Binding-site contacts:
Ligand atom O7 contacts residue SER134 of chain 2.B at 2.5 Å (h-bond).
Ligand atom O1 contacts residue ILE104 of chain 2.D at 4.3 Å.
Ligand atom C1 contacts residue SER136 of chain 2.B at 3.3 Å.
Ligand atom O7 contacts residue GLY135 of chain 2.B at 4.0 Å.
Ligand atom O1 contacts residue ASP141 of chain 2.B at 4.4 Å.
Ligand atom O1 contacts residue LEU101 of chain 2.D at 4.0 Å.
Ligand atom C1 contacts residue LEU101 of chain 2.D at 4.2 Å (hydrophobic).
Ligand atom O7 contacts residue LYS77 of chain 2.B at 3.0 Å (salt-bridge).
Ligand atom O7 contacts residue ILE73 of chain 2.B at 3.7 Å.
Ligand atom O2 contacts residue TRP67 of chain 2.B at 3.2 Å.
Ligand atom C1 contacts residue TRP67 of chain 2.B at 3.4 Å (hydrophobic).
Ligand atom O2 contacts residue PHE84 of chain 2.D at 3.8 Å.
Ligand atom C6 contacts residue PHE114 of chain 2.B at 3.9 Å (hydrophobic).
Ligand atom C6 contacts residue LYS77 of chain 2.B at 4.0 Å.
Ligand atom C6 contacts residue GLY135 of chain 2.B at 4.2 Å.
Ligand atom C6 contacts residue ASP141 of chain 2.B at 3.0 Å.
Ligand atom C6 contacts residue SER134 of chain 2.B at 3.5 Å.
Ligand atom O2 contacts residue MET86 of chain 2.D at 4.2 Å.
Ligand atom O1 contacts residue SER134 of chain 2.B at 3.7 Å.
Ligand atom C6 contacts residue LEU101 of chain 2.D at 4.2 Å (hydrophobic).
Ligand atom O2 contacts residue LEU101 of chain 2.D at 4.2 Å.
Ligand atom O7 contacts residue ASP141 of chain 2.B at 3.0 Å (salt-bridge).
Ligand atom O7 contacts residue PHE114 of chain 2.B at 3.5 Å.
Ligand atom C6 contacts residue SER136 of chain 2.B at 3.5 Å.
Ligand atom O2 contacts residue SER136 of chain 2.B at 4.4 Å.
Ligand atom O1 contacts residue SER136 of chain 2.B at 4.0 Å.

Sequence of chain 2.D:
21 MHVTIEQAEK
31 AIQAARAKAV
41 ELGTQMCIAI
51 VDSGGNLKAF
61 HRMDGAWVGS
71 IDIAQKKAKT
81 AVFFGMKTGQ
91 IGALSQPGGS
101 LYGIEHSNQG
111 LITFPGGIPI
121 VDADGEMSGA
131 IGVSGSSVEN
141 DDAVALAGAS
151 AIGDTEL

The small molecule below binds the protein below.
Small molecule (SMILES): OCOCO

Sequence of chain 2.B:
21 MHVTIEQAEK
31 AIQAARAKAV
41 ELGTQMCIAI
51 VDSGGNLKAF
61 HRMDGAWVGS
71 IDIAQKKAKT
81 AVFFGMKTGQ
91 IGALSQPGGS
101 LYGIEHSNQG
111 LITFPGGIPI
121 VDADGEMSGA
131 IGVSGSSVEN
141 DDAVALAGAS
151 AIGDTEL